Binding-site contacts:
Ligand atom C5 contacts residue ARG118 of chain 1.A at 3.7 Å.
Ligand atom C5 contacts residue SER119 of chain 1.A at 3.9 Å.
Ligand atom C contacts residue ARG118 of chain 1.A at 4.5 Å.
Ligand atom C4 contacts residue ARG118 of chain 1.A at 3.9 Å.
Ligand atom C3 contacts residue ARG118 of chain 1.A at 4.5 Å.
Ligand atom N contacts residue ARG118 of chain 1.A at 4.3 Å.
Ligand atom C4 contacts residue SER119 of chain 1.A at 3.5 Å.
Ligand atom F contacts residue ARG118 of chain 1.A at 4.0 Å.
Ligand atom C10 contacts residue GLU120 of chain 1.A at 4.0 Å.
Ligand atom C8 contacts residue ARG118 of chain 1.A at 4.0 Å.
Ligand atom C9 contacts residue SER119 of chain 1.A at 4.1 Å.
Ligand atom C9 contacts residue GLU120 of chain 1.A at 4.2 Å.
Ligand atom C13 contacts residue GLU120 of chain 1.A at 3.9 Å.
Ligand atom N1 contacts residue GLU120 of chain 1.A at 4.4 Å.
Ligand atom O contacts residue GLU120 of chain 1.A at 4.4 Å.
Ligand atom C5 contacts residue GLY122 of chain 1.A at 4.3 Å.
Ligand atom C9 contacts residue ARG118 of chain 1.A at 3.4 Å.
Ligand atom C11 contacts residue GLU120 of chain 1.A at 3.5 Å.

This protein binds this small molecule.
Small molecule (SMILES): O=C(C1CC1)N1CCN(c2ccc(F)cc2)CC1

Sequence of chain 1.A:
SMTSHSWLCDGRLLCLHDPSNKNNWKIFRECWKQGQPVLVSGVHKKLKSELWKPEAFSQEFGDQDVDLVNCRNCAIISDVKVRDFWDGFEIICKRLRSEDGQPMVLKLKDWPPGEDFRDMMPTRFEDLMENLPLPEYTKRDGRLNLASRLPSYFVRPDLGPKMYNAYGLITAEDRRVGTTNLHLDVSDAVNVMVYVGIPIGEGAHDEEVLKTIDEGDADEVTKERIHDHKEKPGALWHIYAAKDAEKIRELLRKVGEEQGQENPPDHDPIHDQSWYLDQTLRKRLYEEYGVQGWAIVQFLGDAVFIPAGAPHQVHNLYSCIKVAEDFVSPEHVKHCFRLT